Binding-site contacts:
Ligand atom N18 contacts residue TYR466 of chain 1.A at 3.4 Å (h-bond).
Ligand atom C25 contacts residue LEU408 of chain 1.A at 3.7 Å (hydrophobic).
Ligand atom C15 contacts residue PHE267 of chain 1.A at 4.0 Å (hydrophobic).
Ligand atom C2 contacts residue TRP336 of chain 1.A at 3.4 Å (hydrophobic).
Ligand atom C2 contacts residue TYR466 of chain 1.A at 3.8 Å (hydrophobic).
Ligand atom N18 contacts residue HIS524 of chain 1.A at 4.0 Å.
Ligand atom O19 contacts residue LEU408 of chain 1.A at 3.8 Å.
Ligand atom C26 contacts residue TYR383 of chain 1.A at 3.5 Å (hydrophobic).
Ligand atom C13 contacts residue TYR466 of chain 1.A at 3.5 Å (hydrophobic).
Ligand atom C10 contacts residue ASP335 of chain 1.A at 4.0 Å.
Ligand atom C26 contacts residue ASP335 of chain 1.A at 3.3 Å.
Ligand atom O29 contacts residue ARG410 of chain 1.A at 3.7 Å.
Ligand atom C20 contacts residue LEU408 of chain 1.A at 4.0 Å (hydrophobic).
Ligand atom O27 contacts residue TYR383 of chain 1.A at 2.8 Å (h-bond).
Ligand atom C14 contacts residue PHE267 of chain 1.A at 3.5 Å (hydrophobic).
Ligand atom C20 contacts residue TRP525 of chain 1.A at 3.8 Å (hydrophobic).
Ligand atom C8 contacts residue LEU499 of chain 1.A at 4.0 Å (hydrophobic).
Ligand atom C12 contacts residue HIS524 of chain 1.A at 3.7 Å.
Ligand atom N11 contacts residue ASP335 of chain 1.A at 3.0 Å (salt-bridge).
Ligand atom C21 contacts residue TRP525 of chain 1.A at 3.5 Å (hydrophobic).
Ligand atom C23 contacts residue LEU408 of chain 1.A at 4.0 Å (hydrophobic).
Ligand atom C3 contacts residue GLN384 of chain 1.A at 4.0 Å.
Ligand atom C26 contacts residue TYR466 of chain 1.A at 3.1 Å (hydrophobic).
Ligand atom C14 contacts residue TYR466 of chain 1.A at 3.5 Å (hydrophobic).
Ligand atom C1 contacts residue TRP336 of chain 1.A at 3.5 Å (hydrophobic).
Ligand atom C13 contacts residue ASP335 of chain 1.A at 3.7 Å.
Ligand atom C25 contacts residue MET419 of chain 1.A at 3.7 Å (hydrophobic).
Ligand atom C13 contacts residue TYR383 of chain 1.A at 3.6 Å (hydrophobic).
Ligand atom N11 contacts residue TYR466 of chain 1.A at 4.0 Å.
Ligand atom C6 contacts residue TRP336 of chain 1.A at 3.8 Å (hydrophobic).
Ligand atom O30 contacts residue SER415 of chain 1.A at 3.2 Å (h-bond).
Ligand atom C9 contacts residue GLN384 of chain 1.A at 3.8 Å.
Ligand atom C22 contacts residue TRP525 of chain 1.A at 3.6 Å (hydrophobic).
Ligand atom O27 contacts residue TYR466 of chain 1.A at 2.6 Å (h-bond).
Ligand atom N18 contacts residue TYR383 of chain 1.A at 4.0 Å.
Ligand atom C5 contacts residue THR360 of chain 1.A at 3.8 Å.
Ligand atom C10 contacts residue TRP336 of chain 1.A at 4.0 Å (hydrophobic).
Ligand atom N18 contacts residue ASP335 of chain 1.A at 2.6 Å (salt-bridge).
Ligand atom C10 contacts residue THR360 of chain 1.A at 3.9 Å.
Ligand atom C12 contacts residue TYR383 of chain 1.A at 3.8 Å (hydrophobic).

Sequence of chain 1.A:
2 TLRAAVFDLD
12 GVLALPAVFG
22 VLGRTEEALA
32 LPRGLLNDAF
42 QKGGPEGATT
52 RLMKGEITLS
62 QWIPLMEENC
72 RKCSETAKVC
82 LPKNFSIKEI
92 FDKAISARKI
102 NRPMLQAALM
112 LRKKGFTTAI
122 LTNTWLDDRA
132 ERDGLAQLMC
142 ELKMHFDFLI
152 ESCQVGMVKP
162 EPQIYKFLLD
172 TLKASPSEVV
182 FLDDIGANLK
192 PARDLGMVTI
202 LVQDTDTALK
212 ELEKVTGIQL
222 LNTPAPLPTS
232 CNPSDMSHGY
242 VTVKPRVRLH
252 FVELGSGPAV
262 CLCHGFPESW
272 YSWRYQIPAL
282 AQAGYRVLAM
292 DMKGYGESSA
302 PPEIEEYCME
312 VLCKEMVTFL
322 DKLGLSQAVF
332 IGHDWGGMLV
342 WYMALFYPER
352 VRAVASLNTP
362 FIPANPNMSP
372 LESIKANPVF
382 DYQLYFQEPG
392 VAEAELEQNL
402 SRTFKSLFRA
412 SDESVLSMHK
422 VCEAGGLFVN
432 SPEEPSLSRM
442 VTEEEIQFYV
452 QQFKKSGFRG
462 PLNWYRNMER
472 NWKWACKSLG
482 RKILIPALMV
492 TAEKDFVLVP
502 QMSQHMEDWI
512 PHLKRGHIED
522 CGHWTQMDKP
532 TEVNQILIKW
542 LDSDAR

The small molecule below binds the protein below.
Small molecule (SMILES): O=C(NC1CCC(Oc2ccc(C(=O)O)cc2)CC1)NC12CC3CC(CC(C3)C1)C2